Binding-site contacts:
Ligand atom O6 contacts residue ASN240 of chain 1.C at 3.2 Å (h-bond).
Ligand atom O7 contacts residue ASN240 of chain 1.C at 3.6 Å.
Ligand atom C8 contacts residue ASN240 of chain 1.C at 3.5 Å.
Ligand atom C4 contacts residue ASN240 of chain 1.C at 4.0 Å.
Ligand atom C1 contacts residue ASP243 of chain 1.C at 4.1 Å.
Ligand atom C6 contacts residue ASP243 of chain 1.C at 3.5 Å.
Ligand atom O5 contacts residue THR242 of chain 1.C at 3.8 Å.
Ligand atom N2 contacts residue ASN240 of chain 1.C at 3.0 Å (h-bond).
Ligand atom C5 contacts residue ASN240 of chain 1.C at 3.4 Å.
Ligand atom C3 contacts residue ASN240 of chain 1.C at 3.8 Å.
Ligand atom O5 contacts residue ASP243 of chain 1.C at 3.8 Å.
Ligand atom O6 contacts residue ASP243 of chain 1.C at 3.6 Å.
Ligand atom C1 contacts residue ASN240 of chain 1.C at 1.4 Å.
Ligand atom C1 contacts residue THR242 of chain 1.C at 3.9 Å.
Ligand atom C7 contacts residue ASN240 of chain 1.C at 3.1 Å.
Ligand atom O5 contacts residue ASN240 of chain 1.C at 2.5 Å (h-bond).
Ligand atom C6 contacts residue ASN240 of chain 1.C at 3.4 Å.
Ligand atom C2 contacts residue ASN240 of chain 1.C at 2.5 Å.

Sequence of chain 1.C:
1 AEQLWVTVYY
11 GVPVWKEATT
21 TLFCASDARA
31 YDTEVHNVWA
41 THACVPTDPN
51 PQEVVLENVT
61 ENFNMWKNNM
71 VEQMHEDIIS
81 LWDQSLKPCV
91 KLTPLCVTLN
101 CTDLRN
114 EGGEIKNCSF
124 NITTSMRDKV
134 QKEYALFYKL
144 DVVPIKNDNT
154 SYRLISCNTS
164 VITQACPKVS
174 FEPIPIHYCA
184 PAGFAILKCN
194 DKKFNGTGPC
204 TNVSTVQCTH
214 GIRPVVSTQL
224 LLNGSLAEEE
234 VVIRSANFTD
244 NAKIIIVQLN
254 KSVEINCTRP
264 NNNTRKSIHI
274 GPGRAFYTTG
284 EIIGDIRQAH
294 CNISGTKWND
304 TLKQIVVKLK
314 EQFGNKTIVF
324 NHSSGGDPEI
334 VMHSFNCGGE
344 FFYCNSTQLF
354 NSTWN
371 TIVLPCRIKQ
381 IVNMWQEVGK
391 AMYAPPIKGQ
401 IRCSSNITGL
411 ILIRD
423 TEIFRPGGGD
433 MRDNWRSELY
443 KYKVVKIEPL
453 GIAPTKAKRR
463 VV

A protein and the small-molecule ligand that binds it are described below.
Small molecule (SMILES): CC(=O)N[C@@H]1[C@@H](O)[C@H](O)[C@@H](CO)O[C@H]1O